Binding-site contacts:
Ligand atom O7 contacts residue VAL50 of chain 1.D at 3.7 Å.
Ligand atom C1 contacts residue LYS37 of chain 1.D at 3.6 Å.
Ligand atom C7 contacts residue LYS37 of chain 1.D at 3.5 Å.
Ligand atom O7 contacts residue VAL49 of chain 1.D at 2.7 Å (h-bond).
Ligand atom O3 contacts residue VAL49 of chain 1.D at 4.2 Å.
Ligand atom C8 contacts residue VAL36 of chain 1.D at 3.0 Å (hydrophobic).
Ligand atom C2 contacts residue VAL49 of chain 1.D at 3.4 Å (hydrophobic).
Ligand atom N2 contacts residue VAL49 of chain 1.D at 3.9 Å.
Ligand atom C1 contacts residue VAL49 of chain 1.D at 4.1 Å (hydrophobic).
Ligand atom C8 contacts residue LYS37 of chain 1.D at 3.1 Å.
Ligand atom O5 contacts residue LYS37 of chain 1.D at 3.9 Å.
Ligand atom C7 contacts residue VAL49 of chain 1.D at 3.5 Å (hydrophobic).
Ligand atom C7 contacts residue VAL36 of chain 1.D at 4.4 Å (hydrophobic).
Ligand atom C8 contacts residue TRP30 of chain 1.D at 4.1 Å (hydrophobic).
Ligand atom O1 contacts residue LYS37 of chain 1.D at 3.1 Å.
Ligand atom N2 contacts residue LYS37 of chain 1.D at 4.2 Å.
Ligand atom O3 contacts residue VAL50 of chain 1.D at 4.1 Å.
Ligand atom O1 contacts residue VAL49 of chain 1.D at 3.5 Å (h-bond).
Ligand atom O7 contacts residue LYS37 of chain 1.D at 3.3 Å (salt-bridge).
Ligand atom C7 contacts residue VAL50 of chain 1.D at 4.2 Å (hydrophobic).
Ligand atom C3 contacts residue VAL49 of chain 1.D at 4.4 Å (hydrophobic).

Sequence of chain 1.D:
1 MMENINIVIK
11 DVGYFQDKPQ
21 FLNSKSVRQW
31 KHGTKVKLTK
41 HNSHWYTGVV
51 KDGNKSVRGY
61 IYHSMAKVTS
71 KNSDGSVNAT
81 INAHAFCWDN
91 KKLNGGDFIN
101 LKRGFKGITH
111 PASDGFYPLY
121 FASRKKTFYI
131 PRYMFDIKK

A protein and the small-molecule ligand that binds it are described below.
Small molecule (SMILES): CC(=O)N[C@@H]1[C@@H](O)[C@H](O)[C@@H](CO)O[C@H]1O